Sequence of chain 2.A:
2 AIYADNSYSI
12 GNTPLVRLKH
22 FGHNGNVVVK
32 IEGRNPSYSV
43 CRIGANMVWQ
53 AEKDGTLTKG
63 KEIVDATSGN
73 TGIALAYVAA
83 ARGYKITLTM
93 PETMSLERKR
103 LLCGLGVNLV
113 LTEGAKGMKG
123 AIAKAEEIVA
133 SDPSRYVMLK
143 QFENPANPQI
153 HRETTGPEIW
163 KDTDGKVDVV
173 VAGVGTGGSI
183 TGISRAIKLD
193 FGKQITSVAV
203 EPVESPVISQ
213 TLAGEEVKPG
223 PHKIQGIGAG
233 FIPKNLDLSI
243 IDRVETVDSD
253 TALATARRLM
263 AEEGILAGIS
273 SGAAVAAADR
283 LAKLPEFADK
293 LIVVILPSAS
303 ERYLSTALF

The protein below binds the small molecule below.
Small molecule (SMILES): C=C[C@H](C)[C@H](NC(=O)[C@H](CC(N)=O)NC(=O)[C@H](CC(C)C)NC(=O)[C@@H](N)CC(N)=O)C(=O)O

Binding-site contacts:
Ligand atom CG2 contacts residue LLP42 of chain 2.A at 3.4 Å.
Ligand atom C contacts residue GLN227 of chain 2.A at 3.8 Å.
Ligand atom CG2 contacts residue GLY228 of chain 2.A at 3.9 Å.
Ligand atom O contacts residue PHE144 of chain 2.A at 3.9 Å.
Ligand atom CG contacts residue HIS224 of chain 2.A at 3.7 Å.
Ligand atom CB contacts residue GLY230 of chain 2.A at 3.5 Å.
Ligand atom ND2 contacts residue GLN227 of chain 2.A at 3.6 Å.
Ligand atom OD1 contacts residue HIS224 of chain 2.A at 3.9 Å.
Ligand atom O contacts residue GLN227 of chain 2.A at 3.0 Å (h-bond).
Ligand atom O contacts residue ALA231 of chain 2.A at 3.5 Å.
Ligand atom OXT contacts residue THR69 of chain 2.A at 2.7 Å (h-bond).
Ligand atom CD1 contacts residue PHE144 of chain 2.A at 4.0 Å (hydrophobic).
Ligand atom OD1 contacts residue GLY71 of chain 2.A at 3.8 Å.
Ligand atom CG contacts residue SER70 of chain 2.A at 3.8 Å.
Ligand atom OD1 contacts residue MET120 of chain 2.A at 3.3 Å.
Ligand atom CD2 contacts residue PHE233 of chain 2.A at 3.5 Å (hydrophobic).
Ligand atom ND2 contacts residue MET96 of chain 2.A at 3.7 Å.
Ligand atom CD2 contacts residue ALA231 of chain 2.A at 3.8 Å (hydrophobic).
Ligand atom OD1 contacts residue SER70 of chain 2.A at 3.0 Å (h-bond).
Ligand atom CG contacts residue GLY71 of chain 2.A at 4.0 Å.
Ligand atom CG1 contacts residue GLY228 of chain 2.A at 3.8 Å.
Ligand atom CA contacts residue MET120 of chain 2.A at 3.9 Å (hydrophobic).
Ligand atom O contacts residue THR73 of chain 2.A at 3.0 Å (h-bond).
Ligand atom CD1 contacts residue GLY228 of chain 2.A at 3.7 Å.
Ligand atom O contacts residue THR69 of chain 2.A at 3.9 Å.
Ligand atom C contacts residue THR73 of chain 2.A at 3.8 Å.
Ligand atom O contacts residue GLY71 of chain 2.A at 3.8 Å.
Ligand atom CG contacts residue MET120 of chain 2.A at 3.7 Å (hydrophobic).
Ligand atom OD1 contacts residue THR69 of chain 2.A at 3.4 Å.
Ligand atom ND2 contacts residue SER70 of chain 2.A at 3.1 Å (h-bond).
Ligand atom OD1 contacts residue ALA68 of chain 2.A at 3.7 Å.
Ligand atom OXT contacts residue THR73 of chain 2.A at 3.4 Å.
Ligand atom OXT contacts residue GLN143 of chain 2.A at 2.8 Å (h-bond).
Ligand atom ND2 contacts residue GLY71 of chain 2.A at 3.8 Å.
Ligand atom O contacts residue GLY71 of chain 2.A at 3.7 Å.
Ligand atom CB contacts residue MET120 of chain 2.A at 3.8 Å (hydrophobic).
Ligand atom C contacts residue GLN143 of chain 2.A at 3.8 Å.
Ligand atom O contacts residue ASN72 of chain 2.A at 3.1 Å (h-bond).
Ligand atom ND2 contacts residue HIS224 of chain 2.A at 3.9 Å.
Ligand atom C contacts residue THR69 of chain 2.A at 3.6 Å.